Binding-site contacts:
Ligand atom C7 contacts residue ASN75 of chain 1.B at 4.1 Å.
Ligand atom C4 contacts residue ASN75 of chain 1.B at 4.3 Å.
Ligand atom O7 contacts residue ASN75 of chain 1.B at 4.4 Å.
Ligand atom O5 contacts residue MET107 of chain 1.B at 3.9 Å.
Ligand atom C3 contacts residue ASN75 of chain 1.B at 3.8 Å.
Ligand atom C1 contacts residue MET107 of chain 1.B at 4.1 Å (hydrophobic).
Ligand atom C1 contacts residue ASN75 of chain 1.B at 1.4 Å.
Ligand atom O7 contacts residue HIS74 of chain 1.B at 3.5 Å (h-bond).
Ligand atom C5 contacts residue ASN75 of chain 1.B at 3.7 Å.
Ligand atom N2 contacts residue HIS74 of chain 1.B at 4.4 Å.
Ligand atom O5 contacts residue ASN75 of chain 1.B at 2.4 Å (h-bond).
Ligand atom N2 contacts residue ASN75 of chain 1.B at 2.9 Å (h-bond).
Ligand atom C2 contacts residue ASN75 of chain 1.B at 2.5 Å.
Ligand atom C7 contacts residue HIS74 of chain 1.B at 4.2 Å.

This protein binds this small molecule.
Small molecule (SMILES): CC(=O)N[C@@H]1[C@@H](O)[C@H](O)[C@@H](CO)O[C@H]1O

Sequence of chain 1.B:
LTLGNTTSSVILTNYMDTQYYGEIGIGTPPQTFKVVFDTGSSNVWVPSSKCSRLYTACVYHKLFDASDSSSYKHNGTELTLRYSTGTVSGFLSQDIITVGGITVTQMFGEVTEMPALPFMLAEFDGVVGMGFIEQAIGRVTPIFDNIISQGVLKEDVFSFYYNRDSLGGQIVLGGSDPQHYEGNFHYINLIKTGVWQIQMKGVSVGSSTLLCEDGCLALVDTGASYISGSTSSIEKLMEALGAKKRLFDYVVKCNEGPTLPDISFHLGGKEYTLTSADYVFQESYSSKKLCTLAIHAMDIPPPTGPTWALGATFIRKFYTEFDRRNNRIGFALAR